This small molecule binds to this protein.
Small molecule (SMILES): CC(=O)N[C@H]1[C@H](O[C@H]2[C@H](O)[C@@H](NC(C)=O)CO[C@@H]2CO)O[C@H](CO)[C@@H](O)[C@@H]1O

Binding-site contacts:
Ligand atom C3 contacts residue TYR144 of chain 1.C at 3.7 Å (hydrophobic).
Ligand atom C1 contacts residue SER180 of chain 1.C at 3.8 Å.
Ligand atom C5 contacts residue SER180 of chain 1.C at 3.8 Å.
Ligand atom O7 contacts residue TYR144 of chain 1.C at 3.7 Å.
Ligand atom O5 contacts residue THR178 of chain 1.C at 3.5 Å.
Ligand atom O5 contacts residue ASN171 of chain 1.C at 2.3 Å (h-bond).
Ligand atom C7 contacts residue ASN171 of chain 1.C at 4.0 Å.
Ligand atom C1 contacts residue ASN171 of chain 1.C at 1.4 Å.
Ligand atom N2 contacts residue TYR144 of chain 1.C at 3.3 Å.
Ligand atom O5 contacts residue TYR144 of chain 1.C at 4.3 Å.
Ligand atom C2 contacts residue ASN171 of chain 1.C at 2.5 Å.
Ligand atom C4 contacts residue ASN171 of chain 1.C at 4.2 Å.
Ligand atom O5 contacts residue SER180 of chain 1.C at 3.5 Å.
Ligand atom O6 contacts residue THR178 of chain 1.C at 4.0 Å.
Ligand atom C1 contacts residue TYR144 of chain 1.C at 3.6 Å (hydrophobic).
Ligand atom C6 contacts residue SER180 of chain 1.C at 3.8 Å.
Ligand atom C7 contacts residue TYR144 of chain 1.C at 4.2 Å (hydrophobic).
Ligand atom C2 contacts residue TYR144 of chain 1.C at 3.9 Å (hydrophobic).
Ligand atom C8 contacts residue ASN171 of chain 1.C at 4.5 Å.
Ligand atom C3 contacts residue ASN171 of chain 1.C at 3.8 Å.
Ligand atom N2 contacts residue ASN171 of chain 1.C at 3.0 Å (h-bond).
Ligand atom C5 contacts residue TYR144 of chain 1.C at 4.1 Å (hydrophobic).
Ligand atom C5 contacts residue ASN171 of chain 1.C at 3.6 Å.
Ligand atom C4 contacts residue TYR144 of chain 1.C at 4.4 Å (hydrophobic).
Ligand atom C1 contacts residue THR178 of chain 1.C at 4.2 Å.

Sequence of chain 1.C:
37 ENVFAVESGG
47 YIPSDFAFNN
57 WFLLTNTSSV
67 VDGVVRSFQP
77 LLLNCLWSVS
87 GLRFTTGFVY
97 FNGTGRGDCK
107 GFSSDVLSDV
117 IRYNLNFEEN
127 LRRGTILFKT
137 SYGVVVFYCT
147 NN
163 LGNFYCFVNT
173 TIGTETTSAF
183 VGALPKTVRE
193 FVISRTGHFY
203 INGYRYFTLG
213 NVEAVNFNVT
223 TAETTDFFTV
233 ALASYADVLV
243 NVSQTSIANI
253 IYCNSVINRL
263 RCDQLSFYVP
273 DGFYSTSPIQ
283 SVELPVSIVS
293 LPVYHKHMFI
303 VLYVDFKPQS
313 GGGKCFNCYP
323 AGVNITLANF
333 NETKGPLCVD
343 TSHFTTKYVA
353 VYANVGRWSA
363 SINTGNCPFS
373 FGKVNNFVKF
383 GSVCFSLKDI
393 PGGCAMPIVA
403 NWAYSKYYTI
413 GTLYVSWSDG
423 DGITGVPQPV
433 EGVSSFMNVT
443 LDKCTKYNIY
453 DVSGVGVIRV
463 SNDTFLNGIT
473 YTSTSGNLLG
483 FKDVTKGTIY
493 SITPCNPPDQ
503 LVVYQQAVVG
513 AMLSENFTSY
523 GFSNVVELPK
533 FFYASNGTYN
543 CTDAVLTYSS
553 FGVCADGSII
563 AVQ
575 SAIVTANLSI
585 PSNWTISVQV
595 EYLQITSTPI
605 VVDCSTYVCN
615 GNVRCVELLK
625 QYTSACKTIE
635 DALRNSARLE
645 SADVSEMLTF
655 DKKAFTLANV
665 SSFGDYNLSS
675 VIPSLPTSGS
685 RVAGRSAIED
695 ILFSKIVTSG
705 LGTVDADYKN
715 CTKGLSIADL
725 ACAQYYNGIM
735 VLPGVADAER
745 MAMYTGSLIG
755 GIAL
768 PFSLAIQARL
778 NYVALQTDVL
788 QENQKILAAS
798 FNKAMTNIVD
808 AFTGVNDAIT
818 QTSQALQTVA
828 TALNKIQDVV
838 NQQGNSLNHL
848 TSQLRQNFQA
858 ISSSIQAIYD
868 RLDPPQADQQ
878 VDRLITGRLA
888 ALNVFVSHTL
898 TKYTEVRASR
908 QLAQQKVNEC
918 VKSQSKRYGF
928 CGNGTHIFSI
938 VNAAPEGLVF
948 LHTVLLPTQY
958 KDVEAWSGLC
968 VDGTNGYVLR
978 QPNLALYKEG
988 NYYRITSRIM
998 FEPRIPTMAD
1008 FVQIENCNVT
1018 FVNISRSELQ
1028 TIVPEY